Binding-site contacts:
Ligand atom SAG contacts residue ARG157 of chain 39.F at 3.6 Å (salt-bridge).
Ligand atom OBI contacts residue LYS156 of chain 39.F at 4.0 Å.
Ligand atom OAF contacts residue ALA158 of chain 39.F at 3.3 Å.
Ligand atom O6B contacts residue LYS156 of chain 39.F at 3.3 Å.
Ligand atom OAH contacts residue ARG157 of chain 39.F at 3.1 Å (salt-bridge).
Ligand atom O6A contacts residue HIS94 of chain 39.F at 3.2 Å (h-bond).
Ligand atom O4 contacts residue SER93 of chain 39.F at 3.0 Å (h-bond).
Ligand atom O6B contacts residue LEU62 of chain 39.F at 4.0 Å.
Ligand atom O3 contacts residue ALA158 of chain 39.F at 3.0 Å (h-bond).
Ligand atom OAF contacts residue ARG157 of chain 39.F at 2.8 Å (salt-bridge).
Ligand atom C6 contacts residue LEU62 of chain 39.F at 3.5 Å (hydrophobic).
Ligand atom O6B contacts residue HIS94 of chain 39.F at 4.0 Å.
Ligand atom C4 contacts residue LYS156 of chain 39.F at 4.0 Å.
Ligand atom OAH contacts residue ASP3 of chain 39.F at 4.0 Å.
Ligand atom O6A contacts residue SER93 of chain 39.F at 3.2 Å.
Ligand atom O5 contacts residue ARG157 of chain 39.F at 3.8 Å.
Ligand atom O3 contacts residue ARG157 of chain 39.F at 3.3 Å (salt-bridge).
Ligand atom O6A contacts residue HIS155 of chain 39.F at 3.8 Å.
Ligand atom C6 contacts residue HIS155 of chain 39.F at 3.4 Å.
Ligand atom O6B contacts residue HIS155 of chain 39.F at 3.3 Å (h-bond).
Ligand atom O5 contacts residue LYS156 of chain 39.F at 3.4 Å.
Ligand atom O6B contacts residue ARG157 of chain 39.F at 3.3 Å (salt-bridge).
Ligand atom O5 contacts residue HIS155 of chain 39.F at 3.6 Å.
Ligand atom C6 contacts residue HIS94 of chain 39.F at 3.9 Å.
Ligand atom C3 contacts residue ARG157 of chain 39.F at 3.7 Å.
Ligand atom C5 contacts residue HIS155 of chain 39.F at 4.0 Å.
Ligand atom O6A contacts residue LEU62 of chain 39.F at 3.4 Å.
Ligand atom OAH contacts residue LEU2 of chain 39.F at 2.8 Å (h-bond).
Ligand atom C3 contacts residue LYS156 of chain 39.F at 4.0 Å.
Ligand atom OAH contacts residue THR4 of chain 39.F at 3.7 Å.
Ligand atom O5B contacts residue LYS156 of chain 39.F at 3.3 Å.
Ligand atom O4 contacts residue LYS156 of chain 39.F at 3.5 Å.
Ligand atom O4 contacts residue HIS155 of chain 39.F at 3.5 Å (h-bond).
Ligand atom C6 contacts residue SER93 of chain 39.F at 4.0 Å.
Ligand atom SAG contacts residue THR4 of chain 39.F at 3.9 Å.
Ligand atom O3 contacts residue LYS156 of chain 39.F at 3.0 Å.
Ligand atom C5 contacts residue LEU62 of chain 39.F at 3.8 Å (hydrophobic).
Ligand atom OAF contacts residue THR4 of chain 39.F at 2.9 Å (h-bond).
Ligand atom C2 contacts residue ALA158 of chain 39.F at 3.7 Å (hydrophobic).
Ligand atom C3 contacts residue ALA158 of chain 39.F at 4.0 Å (hydrophobic).

Sequence of chain 39.F:
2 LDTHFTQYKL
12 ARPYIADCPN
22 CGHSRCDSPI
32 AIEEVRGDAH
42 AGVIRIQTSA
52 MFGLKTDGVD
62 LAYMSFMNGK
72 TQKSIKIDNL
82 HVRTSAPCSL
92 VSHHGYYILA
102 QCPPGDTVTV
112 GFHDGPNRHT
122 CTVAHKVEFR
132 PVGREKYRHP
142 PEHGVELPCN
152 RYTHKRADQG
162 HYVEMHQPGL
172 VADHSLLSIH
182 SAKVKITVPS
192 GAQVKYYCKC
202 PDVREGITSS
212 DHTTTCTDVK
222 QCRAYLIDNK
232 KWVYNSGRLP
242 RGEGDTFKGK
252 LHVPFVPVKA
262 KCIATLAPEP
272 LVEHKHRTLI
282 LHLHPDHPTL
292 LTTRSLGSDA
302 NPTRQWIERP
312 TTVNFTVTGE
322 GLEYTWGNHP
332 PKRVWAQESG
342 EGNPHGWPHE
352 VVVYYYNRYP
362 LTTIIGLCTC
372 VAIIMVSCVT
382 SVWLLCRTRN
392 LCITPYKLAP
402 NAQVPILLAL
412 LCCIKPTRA

A small-molecule ligand and the protein it binds are described below.
Small molecule (SMILES): O=C(O)[C@@H]1O[C@H](O[C@H]2[C@@H](OS(=O)(=O)O)O[C@@H](O)[C@H](NS(=O)(=O)O)[C@H]2O)[C@@H](OS(=O)(=O)O)[C@H](O)[C@@H]1O